Sequence of chain 1.A:
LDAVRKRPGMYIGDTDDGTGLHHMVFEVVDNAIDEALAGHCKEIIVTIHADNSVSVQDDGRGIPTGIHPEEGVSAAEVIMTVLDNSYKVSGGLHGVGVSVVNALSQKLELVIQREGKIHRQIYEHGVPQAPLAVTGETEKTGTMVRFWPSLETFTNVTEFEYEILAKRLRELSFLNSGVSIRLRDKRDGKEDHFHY

Binding-site contacts:
Ligand atom NAF contacts residue GLU159 of chain 1.A at 3.0 Å (salt-bridge).
Ligand atom CAB contacts residue ARG5 of chain 1.A at 3.8 Å.
Ligand atom NAA contacts residue HIS132 of chain 1.B at 3.4 Å (h-bond).
Ligand atom CAH contacts residue GLU159 of chain 1.A at 3.8 Å.
Ligand atom CAH contacts residue HIS132 of chain 1.A at 3.3 Å.
Ligand atom CAC contacts residue ARG5 of chain 1.A at 4.4 Å.
Ligand atom CAD contacts residue HIS132 of chain 1.B at 3.9 Å.
Ligand atom CAB contacts residue HIS132 of chain 1.B at 3.9 Å.
Ligand atom CAI contacts residue HIS132 of chain 1.B at 3.6 Å.
Ligand atom CAE contacts residue ARG5 of chain 1.B at 4.3 Å.
Ligand atom NAA contacts residue GLU159 of chain 1.B at 3.1 Å (salt-bridge).
Ligand atom NAG contacts residue GLU159 of chain 1.B at 3.0 Å (salt-bridge).
Ligand atom CAI contacts residue GLU159 of chain 1.A at 4.1 Å.
Ligand atom CAE contacts residue HIS132 of chain 1.A at 3.7 Å.
Ligand atom NAA contacts residue HIS132 of chain 1.A at 3.4 Å (h-bond).
Ligand atom CAJ contacts residue GLU159 of chain 1.B at 4.1 Å.
Ligand atom CAD contacts residue HIS132 of chain 1.A at 3.9 Å.
Ligand atom CAD contacts residue ARG5 of chain 1.A at 4.4 Å.
Ligand atom CAB contacts residue ARG5 of chain 1.B at 4.3 Å.
Ligand atom NAF contacts residue HIS132 of chain 1.A at 3.4 Å.
Ligand atom CAC contacts residue HIS132 of chain 1.A at 3.8 Å.
Ligand atom CAB contacts residue HIS132 of chain 1.A at 3.9 Å.
Ligand atom NAA contacts residue GLU159 of chain 1.A at 3.0 Å (salt-bridge).
Ligand atom CAC contacts residue HIS132 of chain 1.B at 4.0 Å.
Ligand atom CAH contacts residue HIS132 of chain 1.B at 3.3 Å.
Ligand atom CAE contacts residue HIS132 of chain 1.B at 4.0 Å.
Ligand atom CAI contacts residue HIS132 of chain 1.A at 3.5 Å.
Ligand atom NAG contacts residue HIS132 of chain 1.A at 3.3 Å.
Ligand atom CAJ contacts residue HIS132 of chain 1.A at 3.5 Å.
Ligand atom CAH contacts residue GLU159 of chain 1.B at 3.8 Å.
Ligand atom CAC contacts residue ARG5 of chain 1.B at 3.7 Å.
Ligand atom NAG contacts residue HIS132 of chain 1.B at 3.6 Å.
Ligand atom NAF contacts residue HIS132 of chain 1.B at 3.3 Å.
Ligand atom CAJ contacts residue HIS132 of chain 1.B at 3.6 Å.

Sequence of chain 1.B:
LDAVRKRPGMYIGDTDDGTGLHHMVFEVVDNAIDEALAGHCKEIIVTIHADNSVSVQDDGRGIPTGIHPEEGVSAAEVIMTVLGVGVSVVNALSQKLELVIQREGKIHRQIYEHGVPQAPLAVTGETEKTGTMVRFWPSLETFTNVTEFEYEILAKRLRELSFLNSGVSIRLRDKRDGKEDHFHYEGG

This small molecule binds to this protein.
Small molecule (SMILES): Nc1nc2ccccc2[nH]1